Binding-site contacts:
Ligand atom C8 contacts residue ILE166 of chain 3.A at 4.0 Å (hydrophobic).
Ligand atom C9 contacts residue LEU24 of chain 1.A at 4.2 Å (hydrophobic).
Ligand atom C7 contacts residue ILE166 of chain 3.A at 4.3 Å (hydrophobic).
Ligand atom CL1 contacts residue PHE129 of chain 3.A at 3.6 Å.
Ligand atom O9B contacts residue LEU24 of chain 1.A at 4.2 Å.
Ligand atom C10 contacts residue ASN140 of chain 3.A at 4.2 Å.
Ligand atom C10 contacts residue TYR162 of chain 3.A at 4.2 Å (hydrophobic).
Ligand atom C11 contacts residue ASN140 of chain 3.A at 3.7 Å.
Ligand atom C2 contacts residue TYR20 of chain 1.A at 3.6 Å (hydrophobic).
Ligand atom N9 contacts residue TYR162 of chain 3.A at 4.2 Å.
Ligand atom O2 contacts residue TYR20 of chain 1.A at 2.8 Å (h-bond).
Ligand atom C2 contacts residue ASN140 of chain 3.A at 4.3 Å.
Ligand atom N9 contacts residue ILE166 of chain 3.A at 3.9 Å.
Ligand atom O9B contacts residue TYR162 of chain 3.A at 3.4 Å.
Ligand atom C1 contacts residue GLN86 of chain 3.A at 4.0 Å.
Ligand atom O9A contacts residue ILE166 of chain 3.A at 4.2 Å.
Ligand atom C9 contacts residue ILE166 of chain 3.A at 3.7 Å (hydrophobic).
Ligand atom CL1 contacts residue TYR20 of chain 1.A at 3.9 Å.
Ligand atom O4 contacts residue SER142 of chain 3.A at 3.6 Å.
Ligand atom C4 contacts residue SER142 of chain 3.A at 4.0 Å.
Ligand atom C3 contacts residue PHE154 of chain 3.A at 4.2 Å (hydrophobic).
Ligand atom O9A contacts residue VAL156 of chain 3.A at 3.3 Å.
Ligand atom C10 contacts residue ILE166 of chain 3.A at 4.0 Å (hydrophobic).
Ligand atom C5 contacts residue PHE154 of chain 3.A at 3.8 Å (hydrophobic).
Ligand atom O9A contacts residue LEU24 of chain 1.A at 4.0 Å.
Ligand atom CL1 contacts residue ALA99 of chain 3.A at 3.9 Å.
Ligand atom C7 contacts residue PHE154 of chain 3.A at 4.0 Å (hydrophobic).
Ligand atom C11 contacts residue ILE166 of chain 3.A at 4.2 Å (hydrophobic).
Ligand atom CL1 contacts residue LEU128 of chain 3.A at 4.0 Å.
Ligand atom CL2 contacts residue PHE19 of chain 1.A at 4.2 Å.
Ligand atom C5 contacts residue ILE166 of chain 3.A at 3.9 Å (hydrophobic).
Ligand atom C4 contacts residue THR88 of chain 3.A at 3.9 Å.
Ligand atom C1 contacts residue ASN140 of chain 3.A at 3.7 Å.
Ligand atom N2 contacts residue ASN140 of chain 3.A at 3.9 Å.
Ligand atom O5 contacts residue ASN140 of chain 3.A at 3.4 Å.
Ligand atom N9 contacts residue LEU24 of chain 1.A at 4.0 Å.
Ligand atom CL2 contacts residue PHE129 of chain 3.A at 4.0 Å.
Ligand atom O5 contacts residue ILE166 of chain 3.A at 3.8 Å.
Ligand atom O4 contacts residue PHE154 of chain 3.A at 3.5 Å.
Ligand atom C6 contacts residue ILE166 of chain 3.A at 3.9 Å (hydrophobic).

Sequence of chain 3.A:
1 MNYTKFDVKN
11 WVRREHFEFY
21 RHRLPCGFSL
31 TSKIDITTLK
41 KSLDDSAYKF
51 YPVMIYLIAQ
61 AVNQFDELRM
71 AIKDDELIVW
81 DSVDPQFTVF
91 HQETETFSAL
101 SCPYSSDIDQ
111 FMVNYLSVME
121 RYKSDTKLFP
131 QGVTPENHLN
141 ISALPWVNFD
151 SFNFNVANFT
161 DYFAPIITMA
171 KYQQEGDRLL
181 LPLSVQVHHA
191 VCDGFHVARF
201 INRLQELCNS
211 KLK

Sequence of chain 1.A:
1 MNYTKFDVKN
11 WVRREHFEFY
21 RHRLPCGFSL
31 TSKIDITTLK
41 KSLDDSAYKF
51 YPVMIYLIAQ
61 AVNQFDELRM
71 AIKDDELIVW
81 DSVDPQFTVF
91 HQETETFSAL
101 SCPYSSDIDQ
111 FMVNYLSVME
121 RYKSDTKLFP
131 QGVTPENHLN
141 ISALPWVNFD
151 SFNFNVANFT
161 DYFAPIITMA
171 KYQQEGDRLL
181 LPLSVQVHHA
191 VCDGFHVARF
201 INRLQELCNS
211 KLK

This small molecule binds to this protein.
Small molecule (SMILES): O=C(N[C@H](CO)[C@H](O)c1ccc([N+](=O)[O-])cc1)C(Cl)Cl